Binding-site contacts:
Ligand atom C1 contacts residue ASN148 of chain 1.C at 3.6 Å.
Ligand atom C6 contacts residue ASN148 of chain 1.C at 3.2 Å.
Ligand atom C8 contacts residue ASN124 of chain 1.C at 4.2 Å.
Ligand atom C7 contacts residue ASN124 of chain 1.C at 3.5 Å.
Ligand atom O7 contacts residue ASN124 of chain 1.C at 4.2 Å.
Ligand atom O5 contacts residue ASN148 of chain 1.C at 2.9 Å (h-bond).
Ligand atom N2 contacts residue ASN124 of chain 1.C at 2.8 Å (h-bond).
Ligand atom C7 contacts residue LEU100 of chain 1.C at 4.2 Å (hydrophobic).
Ligand atom O7 contacts residue LEU100 of chain 1.C at 4.5 Å.
Ligand atom C2 contacts residue ASN124 of chain 1.C at 2.3 Å.
Ligand atom C8 contacts residue LEU100 of chain 1.C at 3.8 Å (hydrophobic).
Ligand atom C4 contacts residue ASN124 of chain 1.C at 4.1 Å.
Ligand atom O6 contacts residue ASN148 of chain 1.C at 4.1 Å.
Ligand atom O5 contacts residue ASN124 of chain 1.C at 2.4 Å (h-bond).
Ligand atom C3 contacts residue ASN124 of chain 1.C at 3.7 Å.
Ligand atom C1 contacts residue ASN124 of chain 1.C at 1.5 Å.
Ligand atom C5 contacts residue ASN148 of chain 1.C at 3.3 Å.
Ligand atom C5 contacts residue ASN124 of chain 1.C at 3.7 Å.

Sequence of chain 1.C:
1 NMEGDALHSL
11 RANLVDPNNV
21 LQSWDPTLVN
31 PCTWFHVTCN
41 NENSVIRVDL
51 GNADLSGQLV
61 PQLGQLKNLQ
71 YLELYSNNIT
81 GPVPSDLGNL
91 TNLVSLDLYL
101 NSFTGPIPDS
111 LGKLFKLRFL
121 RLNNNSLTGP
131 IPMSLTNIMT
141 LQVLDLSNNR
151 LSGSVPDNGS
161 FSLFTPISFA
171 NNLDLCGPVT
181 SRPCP

The small molecule below binds the protein below.
Small molecule (SMILES): CC(=O)N[C@@H]1[C@@H](O)[C@H](O)[C@@H](CO)O[C@H]1O